Binding-site contacts:
Ligand atom O5 contacts residue ILE373 of chain 1.E at 4.1 Å.
Ligand atom C5 contacts residue ASN368 of chain 1.E at 3.7 Å.
Ligand atom O3 contacts residue HIS371 of chain 1.E at 3.9 Å.
Ligand atom N2 contacts residue HIS371 of chain 1.E at 3.6 Å.
Ligand atom N2 contacts residue GLY369 of chain 1.E at 3.5 Å (h-bond).
Ligand atom C4 contacts residue HIS371 of chain 1.E at 4.5 Å.
Ligand atom C3 contacts residue HIS371 of chain 1.E at 3.5 Å.
Ligand atom C8 contacts residue GLY369 of chain 1.E at 3.4 Å.
Ligand atom O7 contacts residue ASN368 of chain 1.E at 3.2 Å (h-bond).
Ligand atom O4 contacts residue HIS371 of chain 1.E at 4.1 Å.
Ligand atom C2 contacts residue HIS371 of chain 1.E at 3.9 Å.
Ligand atom N2 contacts residue ASN368 of chain 1.E at 2.9 Å (h-bond).
Ligand atom C1 contacts residue HIS371 of chain 1.E at 3.9 Å.
Ligand atom C8 contacts residue ASN368 of chain 1.E at 3.5 Å.
Ligand atom C2 contacts residue ASN368 of chain 1.E at 2.5 Å.
Ligand atom C1 contacts residue ASN368 of chain 1.E at 1.4 Å.
Ligand atom C3 contacts residue ASN368 of chain 1.E at 3.8 Å.
Ligand atom C4 contacts residue ASN368 of chain 1.E at 4.2 Å.
Ligand atom C7 contacts residue GLY369 of chain 1.E at 3.9 Å.
Ligand atom C7 contacts residue ASN368 of chain 1.E at 3.2 Å.
Ligand atom C5 contacts residue HIS371 of chain 1.E at 4.2 Å.
Ligand atom O5 contacts residue HIS371 of chain 1.E at 4.4 Å.
Ligand atom O5 contacts residue ASN368 of chain 1.E at 2.4 Å (h-bond).

This protein binds this small molecule.
Small molecule (SMILES): CC(=O)N[C@@H]1[C@@H](O)[C@H](O)[C@@H](CO)O[C@H]1O

Sequence of chain 1.E:
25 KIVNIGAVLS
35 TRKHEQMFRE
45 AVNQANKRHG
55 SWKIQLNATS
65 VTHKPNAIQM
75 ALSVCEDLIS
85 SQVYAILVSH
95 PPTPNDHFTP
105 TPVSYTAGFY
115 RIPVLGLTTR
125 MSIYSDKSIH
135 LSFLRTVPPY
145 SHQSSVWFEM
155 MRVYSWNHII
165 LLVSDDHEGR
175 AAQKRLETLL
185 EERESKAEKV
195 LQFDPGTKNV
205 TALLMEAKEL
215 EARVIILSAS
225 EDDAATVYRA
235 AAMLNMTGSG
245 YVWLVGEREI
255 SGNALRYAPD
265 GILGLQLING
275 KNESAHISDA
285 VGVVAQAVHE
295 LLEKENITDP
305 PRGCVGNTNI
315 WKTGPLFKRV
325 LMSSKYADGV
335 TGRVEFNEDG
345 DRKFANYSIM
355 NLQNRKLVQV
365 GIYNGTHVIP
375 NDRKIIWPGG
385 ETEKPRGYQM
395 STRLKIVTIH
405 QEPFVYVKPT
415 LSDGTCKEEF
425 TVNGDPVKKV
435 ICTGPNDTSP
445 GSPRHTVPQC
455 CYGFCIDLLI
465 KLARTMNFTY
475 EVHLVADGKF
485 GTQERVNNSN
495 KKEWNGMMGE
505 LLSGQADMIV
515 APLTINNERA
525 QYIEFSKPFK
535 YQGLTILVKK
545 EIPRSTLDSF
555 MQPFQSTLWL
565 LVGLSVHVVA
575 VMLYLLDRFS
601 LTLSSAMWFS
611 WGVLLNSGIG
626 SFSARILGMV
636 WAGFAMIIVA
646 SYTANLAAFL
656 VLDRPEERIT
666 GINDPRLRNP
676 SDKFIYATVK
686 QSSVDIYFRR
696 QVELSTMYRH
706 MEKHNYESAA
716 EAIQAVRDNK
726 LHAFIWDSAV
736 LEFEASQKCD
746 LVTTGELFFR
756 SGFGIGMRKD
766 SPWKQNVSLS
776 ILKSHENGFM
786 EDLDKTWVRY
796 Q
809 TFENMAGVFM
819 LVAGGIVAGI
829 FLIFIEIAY